Binding-site contacts:
Ligand atom C5' contacts residue GLY30 of chain 1.A at 3.9 Å.
Ligand atom PG contacts residue ARG151 of chain 1.A at 3.8 Å.
Ligand atom C4' contacts residue LYS29 of chain 1.A at 3.6 Å.
Ligand atom N1 contacts residue ALA48 of chain 1.A at 4.1 Å.
Ligand atom O4' contacts residue ILE27 of chain 1.A at 3.1 Å (h-bond).
Ligand atom N1 contacts residue VAL103 of chain 1.A at 3.0 Å (h-bond).
Ligand atom C1' contacts residue ILE27 of chain 1.A at 4.0 Å (hydrophobic).
Ligand atom O5' contacts residue LYS29 of chain 1.A at 4.1 Å.
Ligand atom N6 contacts residue VAL103 of chain 1.A at 4.0 Å.
Ligand atom C2 contacts residue VAL103 of chain 1.A at 3.3 Å (hydrophobic).
Ligand atom C4' contacts residue ILE27 of chain 1.A at 3.4 Å (hydrophobic).
Ligand atom O2A contacts residue GLY31 of chain 1.A at 3.6 Å.
Ligand atom C5 contacts residue PHE156 of chain 1.A at 3.5 Å (hydrophobic).
Ligand atom O4' contacts residue VAL35 of chain 1.A at 3.9 Å.
Ligand atom O1B contacts residue LYS29 of chain 1.A at 2.9 Å (salt-bridge).
Ligand atom O3A contacts residue ASP172 of chain 1.A at 3.0 Å (salt-bridge).
Ligand atom C8 contacts residue VAL35 of chain 1.A at 3.9 Å (hydrophobic).
Ligand atom N6 contacts residue GLU101 of chain 1.A at 2.9 Å (salt-bridge).
Ligand atom O2A contacts residue LYS29 of chain 1.A at 4.0 Å.
Ligand atom O3' contacts residue LYS29 of chain 1.A at 4.0 Å.
Ligand atom PA contacts residue ASP172 of chain 1.A at 3.6 Å.
Ligand atom N7 contacts residue PHE156 of chain 1.A at 3.4 Å.
Ligand atom N6 contacts residue ALA48 of chain 1.A at 3.5 Å.
Ligand atom O1G contacts residue ARG151 of chain 1.A at 3.0 Å (salt-bridge).
Ligand atom C8 contacts residue PHE156 of chain 1.A at 4.0 Å (hydrophobic).
Ligand atom O2A contacts residue GLY30 of chain 1.A at 3.4 Å.
Ligand atom O1A contacts residue ASP172 of chain 1.A at 3.1 Å (salt-bridge).
Ligand atom N1 contacts residue GLU101 of chain 1.A at 4.0 Å.
Ligand atom C6 contacts residue VAL103 of chain 1.A at 4.0 Å (hydrophobic).
Ligand atom O1A contacts residue LYS50 of chain 1.A at 4.0 Å.
Ligand atom N1 contacts residue PHE102 of chain 1.A at 3.7 Å.
Ligand atom C5 contacts residue ALA48 of chain 1.A at 4.0 Å (hydrophobic).
Ligand atom C6 contacts residue PHE156 of chain 1.A at 3.8 Å (hydrophobic).
Ligand atom N6 contacts residue PHE156 of chain 1.A at 4.0 Å.
Ligand atom C6 contacts residue GLU101 of chain 1.A at 3.9 Å.
Ligand atom O2G contacts residue ARG151 of chain 1.A at 3.6 Å (salt-bridge).
Ligand atom C5' contacts residue VAL35 of chain 1.A at 3.7 Å (hydrophobic).
Ligand atom C2 contacts residue PHE102 of chain 1.A at 3.6 Å (hydrophobic).
Ligand atom C5' contacts residue LYS29 of chain 1.A at 3.5 Å.
Ligand atom C6 contacts residue ALA48 of chain 1.A at 3.6 Å (hydrophobic).

A protein and the small-molecule ligand that binds it are described below.
Small molecule (SMILES): Nc1ncnc2c1ncn2[C@@H]1O[C@H](CO[P](=O)(O)O[P](=O)(O)CP(=O)(O)O)[C@@H](O)[C@H]1O

Sequence of chain 1.A:
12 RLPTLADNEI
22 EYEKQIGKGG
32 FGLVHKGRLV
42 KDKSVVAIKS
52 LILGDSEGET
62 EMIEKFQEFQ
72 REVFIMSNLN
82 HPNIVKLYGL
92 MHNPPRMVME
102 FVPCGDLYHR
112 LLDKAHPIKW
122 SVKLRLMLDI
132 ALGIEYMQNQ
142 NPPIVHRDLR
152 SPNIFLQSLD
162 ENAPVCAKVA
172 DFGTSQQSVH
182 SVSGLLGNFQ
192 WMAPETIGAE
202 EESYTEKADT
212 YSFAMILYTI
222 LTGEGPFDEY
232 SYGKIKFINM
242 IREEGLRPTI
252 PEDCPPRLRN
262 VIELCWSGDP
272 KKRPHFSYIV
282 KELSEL